Binding-site contacts:
Ligand atom C1 contacts residue HEM1 of chain 1.I at 3.0 Å.
Ligand atom C2 contacts residue TYR339 of chain 1.C at 3.8 Å (hydrophobic).
Ligand atom C4 contacts residue TYR339 of chain 1.C at 4.5 Å (hydrophobic).
Ligand atom C4 contacts residue LEU338 of chain 1.C at 4.2 Å (hydrophobic).
Ligand atom C2 contacts residue HEM1 of chain 1.I at 4.4 Å.
Ligand atom C2 contacts residue SER239 of chain 1.C at 4.2 Å.
Ligand atom C3 contacts residue HIS340 of chain 1.C at 4.4 Å.
Ligand atom C1 contacts residue HIS340 of chain 1.C at 4.0 Å.
Ligand atom C4 contacts residue MET49 of chain 1.C at 3.8 Å (hydrophobic).
Ligand atom O1 contacts residue SER239 of chain 1.C at 2.7 Å (h-bond).
Ligand atom N1 contacts residue SER239 of chain 1.C at 3.4 Å (h-bond).
Ligand atom C2 contacts residue HIS340 of chain 1.C at 3.6 Å.
Ligand atom C3 contacts residue HEM1 of chain 1.I at 4.4 Å.
Ligand atom C3 contacts residue TYR339 of chain 1.C at 4.4 Å (hydrophobic).
Ligand atom C3 contacts residue MET49 of chain 1.C at 4.0 Å (hydrophobic).
Ligand atom N1 contacts residue HEM1 of chain 1.I at 2.2 Å.
Ligand atom O1 contacts residue HIS340 of chain 1.C at 2.7 Å (h-bond).
Ligand atom C3 contacts residue LEU165 of chain 1.C at 3.9 Å (hydrophobic).
Ligand atom N1 contacts residue HIS340 of chain 1.C at 3.7 Å.
Ligand atom O1 contacts residue HEM1 of chain 1.I at 3.0 Å (h-bond).
Ligand atom C1 contacts residue SER239 of chain 1.C at 4.0 Å.
Ligand atom N1 contacts residue HIS319 of chain 1.C at 4.3 Å.
Ligand atom O1 contacts residue ILE237 of chain 1.C at 4.2 Å.

The small molecule below binds the protein below.
Small molecule (SMILES): CCC/C=N\O

Sequence of chain 1.C:
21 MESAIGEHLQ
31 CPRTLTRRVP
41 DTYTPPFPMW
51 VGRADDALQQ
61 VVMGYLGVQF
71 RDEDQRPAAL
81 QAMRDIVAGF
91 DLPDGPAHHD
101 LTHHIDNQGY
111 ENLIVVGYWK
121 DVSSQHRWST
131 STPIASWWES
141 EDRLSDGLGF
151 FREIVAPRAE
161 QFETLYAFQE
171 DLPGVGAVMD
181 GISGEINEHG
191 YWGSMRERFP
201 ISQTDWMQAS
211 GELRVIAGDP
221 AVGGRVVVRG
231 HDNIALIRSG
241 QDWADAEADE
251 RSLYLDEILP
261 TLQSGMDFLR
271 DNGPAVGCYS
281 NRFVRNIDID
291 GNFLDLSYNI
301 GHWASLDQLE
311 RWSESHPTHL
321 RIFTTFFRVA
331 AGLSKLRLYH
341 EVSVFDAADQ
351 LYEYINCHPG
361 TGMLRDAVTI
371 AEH